Sequence of chain 1.A:
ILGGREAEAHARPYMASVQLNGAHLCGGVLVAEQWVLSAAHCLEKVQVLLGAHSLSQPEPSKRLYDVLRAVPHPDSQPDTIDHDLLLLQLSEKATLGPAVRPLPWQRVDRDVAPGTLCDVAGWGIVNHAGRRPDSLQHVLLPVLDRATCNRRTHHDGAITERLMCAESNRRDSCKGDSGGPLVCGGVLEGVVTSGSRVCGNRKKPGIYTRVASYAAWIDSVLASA

Binding-site contacts:
Ligand atom C4 contacts residue HIS41 of chain 1.A at 3.5 Å.
Ligand atom F3 contacts residue LYS180 of chain 1.A at 3.4 Å.
Ligand atom O4 contacts residue HIS24 of chain 1.A at 3.5 Å (h-bond).
Ligand atom C8 contacts residue THR198 of chain 1.A at 3.5 Å.
Ligand atom N5 contacts residue LEU25 of chain 1.A at 2.8 Å (h-bond).
Ligand atom C10 contacts residue LYS180 of chain 1.A at 3.5 Å.
Ligand atom C16 contacts residue LEU25 of chain 1.A at 3.5 Å (hydrophobic).
Ligand atom F1 contacts residue CYS26 of chain 1.A at 3.5 Å.
Ligand atom C15 contacts residue CYS204 of chain 1.A at 3.6 Å (hydrophobic).
Ligand atom C14 contacts residue ARG202 of chain 1.A at 3.0 Å.
Ligand atom N3 contacts residue GLY200 of chain 1.A at 3.5 Å (h-bond).
Ligand atom F1 contacts residue HIS41 of chain 1.A at 3.1 Å.
Ligand atom C7 contacts residue SER183 of chain 1.A at 3.3 Å.
Ligand atom F4 contacts residue ARG137 of chain 1.A at 3.3 Å.
Ligand atom C11 contacts residue LYS180 of chain 1.A at 3.6 Å.
Ligand atom F2 contacts residue ARG137 of chain 1.A at 3.5 Å.
Ligand atom N2 contacts residue SER183 of chain 1.A at 3.2 Å (h-bond).
Ligand atom O2 contacts residue CYS179 of chain 1.A at 3.4 Å.
Ligand atom C8 contacts residue GLY200 of chain 1.A at 3.4 Å.
Ligand atom C6 contacts residue SER183 of chain 1.A at 3.1 Å.
Ligand atom F4 contacts residue ILE130 of chain 1.A at 3.5 Å.
Ligand atom F3 contacts residue GLY181 of chain 1.A at 3.4 Å.
Ligand atom O2 contacts residue ARG202 of chain 1.A at 2.9 Å (salt-bridge).
Ligand atom N2 contacts residue SER199 of chain 1.A at 3.4 Å (h-bond).
Ligand atom C9 contacts residue ARG202 of chain 1.A at 3.4 Å.
Ligand atom C22 contacts residue LEU25 of chain 1.A at 3.4 Å (hydrophobic).
Ligand atom C5 contacts residue SER199 of chain 1.A at 3.4 Å.
Ligand atom O3 contacts residue GLY181 of chain 1.A at 2.8 Å (h-bond).
Ligand atom N4 contacts residue THR198 of chain 1.A at 2.9 Å (h-bond).
Ligand atom F2 contacts residue TRP128 of chain 1.A at 3.2 Å.
Ligand atom O3 contacts residue LYS180 of chain 1.A at 3.6 Å.
Ligand atom O1 contacts residue LYS180 of chain 1.A at 3.6 Å.
Ligand atom C20 contacts residue HIS24 of chain 1.A at 3.6 Å.
Ligand atom C15 contacts residue ARG202 of chain 1.A at 3.0 Å.
Ligand atom O2 contacts residue SER178 of chain 1.A at 3.6 Å (h-bond).
Ligand atom C8 contacts residue SER183 of chain 1.A at 2.8 Å.
Ligand atom F1 contacts residue SER199 of chain 1.A at 3.4 Å.
Ligand atom O3 contacts residue SER183 of chain 1.A at 3.0 Å (h-bond).
Ligand atom C15 contacts residue LYS180 of chain 1.A at 3.5 Å.
Ligand atom F1 contacts residue CYS42 of chain 1.A at 3.0 Å.

This small molecule binds to this protein.
Small molecule (SMILES): NC(=O)n1cc(NC(=O)N2C[C@H](F)C[C@H]2C(=O)Nc2cccc(OC(F)(F)F)c2)c2ccccc21